Sequence of chain 8.C:
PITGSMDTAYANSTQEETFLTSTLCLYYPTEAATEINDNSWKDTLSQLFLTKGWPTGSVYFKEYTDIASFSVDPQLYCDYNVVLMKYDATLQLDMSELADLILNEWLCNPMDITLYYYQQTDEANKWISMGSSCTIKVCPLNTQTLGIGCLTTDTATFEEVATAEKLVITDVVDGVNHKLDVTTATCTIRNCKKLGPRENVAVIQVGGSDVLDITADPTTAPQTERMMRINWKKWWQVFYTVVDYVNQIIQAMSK

A protein and the small-molecule ligand that binds it are described below.
Small molecule (SMILES): CC(=O)N[C@H]1[C@H](O[C@H]2[C@H](O)[C@@H](NC(C)=O)CO[C@@H]2CO)O[C@H](CO)[C@@H](O)[C@@H]1O

Binding-site contacts:
Ligand atom C2 contacts residue ASN12 of chain 8.C at 3.2 Å.
Ligand atom C1 contacts residue ASN12 of chain 8.C at 2.2 Å.
Ligand atom O7 contacts residue ASN12 of chain 8.C at 3.7 Å.
Ligand atom N2 contacts residue ASN12 of chain 8.C at 3.8 Å.
Ligand atom C5 contacts residue ASN12 of chain 8.C at 4.1 Å.
Ligand atom C7 contacts residue ASN12 of chain 8.C at 3.9 Å.
Ligand atom O5 contacts residue ASN12 of chain 8.C at 2.7 Å (h-bond).